Sequence of chain 1.A:
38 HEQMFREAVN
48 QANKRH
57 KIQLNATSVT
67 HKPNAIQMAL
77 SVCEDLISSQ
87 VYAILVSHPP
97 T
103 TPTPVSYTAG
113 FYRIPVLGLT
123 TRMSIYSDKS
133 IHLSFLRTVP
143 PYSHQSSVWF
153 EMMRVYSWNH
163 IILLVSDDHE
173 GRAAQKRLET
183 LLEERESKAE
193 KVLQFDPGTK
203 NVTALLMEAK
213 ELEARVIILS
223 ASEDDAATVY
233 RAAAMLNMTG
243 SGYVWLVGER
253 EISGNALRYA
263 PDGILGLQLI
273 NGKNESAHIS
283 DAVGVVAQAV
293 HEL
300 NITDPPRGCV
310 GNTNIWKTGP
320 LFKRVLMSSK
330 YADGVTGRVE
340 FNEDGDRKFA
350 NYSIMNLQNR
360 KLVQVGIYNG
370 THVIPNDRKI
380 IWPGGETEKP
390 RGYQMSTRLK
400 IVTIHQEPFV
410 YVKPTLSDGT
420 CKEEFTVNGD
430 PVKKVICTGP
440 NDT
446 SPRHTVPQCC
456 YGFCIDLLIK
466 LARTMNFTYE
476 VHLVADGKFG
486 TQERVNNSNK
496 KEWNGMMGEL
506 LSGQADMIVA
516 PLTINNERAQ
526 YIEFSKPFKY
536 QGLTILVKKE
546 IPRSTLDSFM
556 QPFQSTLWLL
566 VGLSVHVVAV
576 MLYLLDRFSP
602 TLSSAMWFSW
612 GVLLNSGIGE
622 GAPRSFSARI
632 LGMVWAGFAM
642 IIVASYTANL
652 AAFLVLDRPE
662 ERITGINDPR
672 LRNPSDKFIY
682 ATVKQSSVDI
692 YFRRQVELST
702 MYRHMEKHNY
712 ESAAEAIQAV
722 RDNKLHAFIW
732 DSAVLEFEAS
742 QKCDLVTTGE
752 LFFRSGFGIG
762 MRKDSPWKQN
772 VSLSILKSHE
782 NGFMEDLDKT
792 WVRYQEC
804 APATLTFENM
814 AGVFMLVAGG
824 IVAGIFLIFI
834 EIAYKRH

Binding-site contacts:
Ligand atom C7 contacts residue ALA62 of chain 1.A at 4.2 Å (hydrophobic).
Ligand atom C5 contacts residue ASN61 of chain 1.A at 3.6 Å.
Ligand atom N2 contacts residue ASN61 of chain 1.A at 2.6 Å (h-bond).
Ligand atom C8 contacts residue SER84 of chain 1.A at 3.0 Å.
Ligand atom C7 contacts residue SER84 of chain 1.A at 3.4 Å.
Ligand atom C3 contacts residue THR63 of chain 1.A at 3.9 Å.
Ligand atom C4 contacts residue ASN61 of chain 1.A at 4.2 Å.
Ligand atom O7 contacts residue SER85 of chain 1.A at 3.1 Å (h-bond).
Ligand atom C2 contacts residue ASN61 of chain 1.A at 2.5 Å.
Ligand atom O7 contacts residue ASN61 of chain 1.A at 3.1 Å (h-bond).
Ligand atom C3 contacts residue ASN61 of chain 1.A at 3.8 Å.
Ligand atom C8 contacts residue ALA62 of chain 1.A at 3.4 Å (hydrophobic).
Ligand atom C8 contacts residue ASN61 of chain 1.A at 3.4 Å.
Ligand atom O3 contacts residue THR63 of chain 1.A at 4.4 Å.
Ligand atom C8 contacts residue ARG306 of chain 1.A at 3.8 Å.
Ligand atom C7 contacts residue SER85 of chain 1.A at 4.1 Å.
Ligand atom C7 contacts residue ASN61 of chain 1.A at 3.1 Å.
Ligand atom N2 contacts residue THR63 of chain 1.A at 4.3 Å.
Ligand atom N2 contacts residue ALA62 of chain 1.A at 4.1 Å.
Ligand atom C1 contacts residue ASN61 of chain 1.A at 1.4 Å.
Ligand atom O5 contacts residue ASN61 of chain 1.A at 2.4 Å (h-bond).
Ligand atom C8 contacts residue VAL46 of chain 1.A at 3.9 Å (hydrophobic).
Ligand atom O7 contacts residue SER84 of chain 1.A at 3.0 Å.

A small-molecule ligand and the protein it binds are described below.
Small molecule (SMILES): CC(=O)N[C@H]1[C@H](O[C@H]2[C@H](O)[C@@H](NC(C)=O)CO[C@@H]2CO)O[C@H](CO)[C@@H](O)[C@@H]1O